Binding-site contacts:
Ligand atom N3 contacts residue ASP147 of chain 1.A at 3.8 Å.
Ligand atom C9 contacts residue LEU136 of chain 1.A at 3.4 Å (hydrophobic).
Ligand atom N5 contacts residue ASP147 of chain 1.A at 3.5 Å.
Ligand atom N5 contacts residue GLU54 of chain 1.A at 3.7 Å.
Ligand atom N6 contacts residue LEU83 of chain 1.A at 3.5 Å.
Ligand atom C17 contacts residue LEU14 of chain 1.A at 3.8 Å (hydrophobic).
Ligand atom C19 contacts residue CYS86 of chain 1.A at 3.5 Å (hydrophobic).
Ligand atom N2 contacts residue LEU136 of chain 1.A at 3.8 Å.
Ligand atom C19 contacts residue GLY89 of chain 1.A at 3.7 Å.
Ligand atom N2 contacts residue ALA35 of chain 1.A at 3.6 Å.
Ligand atom N6 contacts residue ASP147 of chain 1.A at 3.7 Å.
Ligand atom N1 contacts residue CYS86 of chain 1.A at 2.9 Å (h-bond).
Ligand atom N2 contacts residue GLU84 of chain 1.A at 2.9 Å (salt-bridge).
Ligand atom C4 contacts residue LEU14 of chain 1.A at 3.8 Å (hydrophobic).
Ligand atom C18 contacts residue GLY89 of chain 1.A at 3.6 Å.
Ligand atom N4 contacts residue ASP147 of chain 1.A at 3.4 Å (salt-bridge).
Ligand atom C15 contacts residue LEU136 of chain 1.A at 3.6 Å (hydrophobic).
Ligand atom N5 contacts residue LYS37 of chain 1.A at 3.7 Å.
Ligand atom C16 contacts residue CYS86 of chain 1.A at 3.7 Å (hydrophobic).
Ligand atom N1 contacts residue TYR85 of chain 1.A at 3.6 Å.
Ligand atom C19 contacts residue TYR85 of chain 1.A at 3.5 Å (hydrophobic).
Ligand atom C5 contacts residue LEU14 of chain 1.A at 3.8 Å (hydrophobic).
Ligand atom N1 contacts residue GLU84 of chain 1.A at 3.7 Å.
Ligand atom N2 contacts residue TYR85 of chain 1.A at 3.8 Å.
Ligand atom C15 contacts residue GLU84 of chain 1.A at 3.7 Å.
Ligand atom C14 contacts residue LEU83 of chain 1.A at 3.9 Å (hydrophobic).
Ligand atom C8 contacts residue ALA35 of chain 1.A at 3.9 Å (hydrophobic).
Ligand atom C3 contacts residue LEU14 of chain 1.A at 3.4 Å (hydrophobic).
Ligand atom C17 contacts residue TYR85 of chain 1.A at 3.8 Å (hydrophobic).
Ligand atom C17 contacts residue CYS86 of chain 1.A at 3.1 Å (hydrophobic).
Ligand atom C7 contacts residue LEU14 of chain 1.A at 3.7 Å (hydrophobic).
Ligand atom C19 contacts residue SER87 of chain 1.A at 3.1 Å.
Ligand atom N4 contacts residue LYS37 of chain 1.A at 2.8 Å (salt-bridge).
Ligand atom N4 contacts residue GLU54 of chain 1.A at 3.8 Å.
Ligand atom N2 contacts residue CYS86 of chain 1.A at 3.5 Å (h-bond).
Ligand atom C10 contacts residue VAL22 of chain 1.A at 3.7 Å (hydrophobic).
Ligand atom O2 contacts residue GLY89 of chain 1.A at 3.7 Å.
Ligand atom C8 contacts residue LEU136 of chain 1.A at 3.4 Å (hydrophobic).
Ligand atom N3 contacts residue LYS37 of chain 1.A at 3.7 Å.
Ligand atom C11 contacts residue VAL22 of chain 1.A at 3.9 Å (hydrophobic).

Sequence of chain 1.A:
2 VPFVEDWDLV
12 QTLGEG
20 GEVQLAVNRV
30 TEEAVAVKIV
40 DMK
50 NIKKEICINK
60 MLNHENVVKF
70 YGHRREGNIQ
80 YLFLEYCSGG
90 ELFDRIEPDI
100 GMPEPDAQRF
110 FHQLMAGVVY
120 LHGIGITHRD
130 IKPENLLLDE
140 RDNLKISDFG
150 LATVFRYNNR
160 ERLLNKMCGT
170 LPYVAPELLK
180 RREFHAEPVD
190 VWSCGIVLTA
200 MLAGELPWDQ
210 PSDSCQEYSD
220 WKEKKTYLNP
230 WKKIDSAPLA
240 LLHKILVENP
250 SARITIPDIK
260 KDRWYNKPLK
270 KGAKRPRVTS

This protein binds this small molecule.
Small molecule (SMILES): COc1cc2c(cc1OC)-c1[nH]nc(-c3ccc(-c4nnn[nH]4)cc3)c1C2